Binding-site contacts:
Ligand atom O7 contacts residue PRO39 of chain 1.B at 4.1 Å.
Ligand atom C1 contacts residue LEU40 of chain 1.B at 4.4 Å (hydrophobic).
Ligand atom N2 contacts residue SER37 of chain 1.B at 4.2 Å.
Ligand atom O6 contacts residue MET44 of chain 1.B at 3.1 Å (h-bond).
Ligand atom O5 contacts residue PRO39 of chain 1.B at 3.4 Å.
Ligand atom C8 contacts residue CYS3 of chain 1.B at 4.0 Å (hydrophobic).
Ligand atom C8 contacts residue GLU35 of chain 1.B at 3.9 Å.
Ligand atom C1 contacts residue ASN41 of chain 1.B at 4.3 Å.
Ligand atom O5 contacts residue ASN41 of chain 1.B at 4.4 Å.
Ligand atom O5 contacts residue ASN45 of chain 1.B at 2.2 Å (h-bond).
Ligand atom N2 contacts residue LEU40 of chain 1.B at 4.3 Å.
Ligand atom C5 contacts residue PRO39 of chain 1.B at 4.3 Å (hydrophobic).
Ligand atom C3 contacts residue PRO39 of chain 1.B at 3.4 Å (hydrophobic).
Ligand atom O7 contacts residue ASN45 of chain 1.B at 3.5 Å (h-bond).
Ligand atom C2 contacts residue ASN45 of chain 1.B at 2.3 Å.
Ligand atom O7 contacts residue CYS3 of chain 1.B at 3.6 Å (h-bond).
Ligand atom C8 contacts residue LEU40 of chain 1.B at 3.9 Å (hydrophobic).
Ligand atom C3 contacts residue ASN45 of chain 1.B at 3.7 Å.
Ligand atom N2 contacts residue PRO39 of chain 1.B at 2.9 Å (h-bond).
Ligand atom O6 contacts residue PRO39 of chain 1.B at 3.5 Å.
Ligand atom C4 contacts residue ASN45 of chain 1.B at 4.1 Å.
Ligand atom C5 contacts residue ASN45 of chain 1.B at 3.5 Å.
Ligand atom O7 contacts residue ALA2 of chain 1.B at 4.2 Å.
Ligand atom C8 contacts residue PRO39 of chain 1.B at 4.3 Å (hydrophobic).
Ligand atom C8 contacts residue CYS103 of chain 1.B at 3.7 Å (hydrophobic).
Ligand atom N2 contacts residue ASN45 of chain 1.B at 2.9 Å (h-bond).
Ligand atom C6 contacts residue MET44 of chain 1.B at 4.5 Å (hydrophobic).
Ligand atom O6 contacts residue ASN41 of chain 1.B at 4.1 Å.
Ligand atom C7 contacts residue ASN45 of chain 1.B at 3.5 Å.
Ligand atom O3 contacts residue PRO39 of chain 1.B at 4.2 Å.
Ligand atom O4 contacts residue PRO39 of chain 1.B at 4.0 Å.
Ligand atom C7 contacts residue PRO39 of chain 1.B at 4.0 Å (hydrophobic).
Ligand atom C2 contacts residue PRO39 of chain 1.B at 3.4 Å (hydrophobic).
Ligand atom C8 contacts residue CYS36 of chain 1.B at 4.2 Å (hydrophobic).
Ligand atom C8 contacts residue SER37 of chain 1.B at 3.6 Å.
Ligand atom C6 contacts residue PRO39 of chain 1.B at 3.9 Å (hydrophobic).
Ligand atom C1 contacts residue ASN45 of chain 1.B at 1.4 Å.
Ligand atom C7 contacts residue SER37 of chain 1.B at 4.4 Å.
Ligand atom C7 contacts residue CYS3 of chain 1.B at 4.4 Å (hydrophobic).
Ligand atom C1 contacts residue PRO39 of chain 1.B at 3.7 Å (hydrophobic).

The small molecule below binds the protein below.
Small molecule (SMILES): CC(=O)N[C@H]1[C@H](O[C@H]2[C@H](O)[C@@H](NC(C)=O)CO[C@@H]2CO)O[C@H](CO)[C@@H](O)[C@@H]1O

Sequence of chain 1.B:
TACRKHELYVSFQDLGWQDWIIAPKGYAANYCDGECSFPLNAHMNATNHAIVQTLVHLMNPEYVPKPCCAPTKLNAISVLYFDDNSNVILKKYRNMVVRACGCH